This protein binds this small molecule.
Small molecule (SMILES): CC(=O)N[C@@H]1[C@@H](O)[C@H](O)[C@@H](CO)O[C@H]1O

Binding-site contacts:
Ligand atom C8 contacts residue ASN282 of chain 1.C at 3.4 Å.
Ligand atom C7 contacts residue ASN282 of chain 1.C at 3.2 Å.
Ligand atom C8 contacts residue LYS558 of chain 1.B at 4.1 Å.
Ligand atom O7 contacts residue GLU281 of chain 1.C at 2.9 Å (salt-bridge).
Ligand atom N2 contacts residue GLU281 of chain 1.C at 3.5 Å (salt-bridge).
Ligand atom C8 contacts residue GLU281 of chain 1.C at 3.8 Å.
Ligand atom C5 contacts residue ASN282 of chain 1.C at 3.7 Å.
Ligand atom C7 contacts residue GLU281 of chain 1.C at 3.3 Å.
Ligand atom C1 contacts residue GLU281 of chain 1.C at 3.9 Å.
Ligand atom C1 contacts residue ASN282 of chain 1.C at 1.5 Å.
Ligand atom C2 contacts residue ASN282 of chain 1.C at 2.6 Å.
Ligand atom N2 contacts residue ASN282 of chain 1.C at 2.5 Å (h-bond).
Ligand atom C4 contacts residue ASN282 of chain 1.C at 4.3 Å.
Ligand atom O5 contacts residue GLU281 of chain 1.C at 4.4 Å.
Ligand atom O7 contacts residue ASN282 of chain 1.C at 4.2 Å.
Ligand atom C3 contacts residue GLU281 of chain 1.C at 4.5 Å.
Ligand atom O5 contacts residue ASN282 of chain 1.C at 2.4 Å (h-bond).
Ligand atom C3 contacts residue ASN282 of chain 1.C at 3.9 Å.
Ligand atom C2 contacts residue GLU281 of chain 1.C at 3.2 Å.

Sequence of chain 1.B:
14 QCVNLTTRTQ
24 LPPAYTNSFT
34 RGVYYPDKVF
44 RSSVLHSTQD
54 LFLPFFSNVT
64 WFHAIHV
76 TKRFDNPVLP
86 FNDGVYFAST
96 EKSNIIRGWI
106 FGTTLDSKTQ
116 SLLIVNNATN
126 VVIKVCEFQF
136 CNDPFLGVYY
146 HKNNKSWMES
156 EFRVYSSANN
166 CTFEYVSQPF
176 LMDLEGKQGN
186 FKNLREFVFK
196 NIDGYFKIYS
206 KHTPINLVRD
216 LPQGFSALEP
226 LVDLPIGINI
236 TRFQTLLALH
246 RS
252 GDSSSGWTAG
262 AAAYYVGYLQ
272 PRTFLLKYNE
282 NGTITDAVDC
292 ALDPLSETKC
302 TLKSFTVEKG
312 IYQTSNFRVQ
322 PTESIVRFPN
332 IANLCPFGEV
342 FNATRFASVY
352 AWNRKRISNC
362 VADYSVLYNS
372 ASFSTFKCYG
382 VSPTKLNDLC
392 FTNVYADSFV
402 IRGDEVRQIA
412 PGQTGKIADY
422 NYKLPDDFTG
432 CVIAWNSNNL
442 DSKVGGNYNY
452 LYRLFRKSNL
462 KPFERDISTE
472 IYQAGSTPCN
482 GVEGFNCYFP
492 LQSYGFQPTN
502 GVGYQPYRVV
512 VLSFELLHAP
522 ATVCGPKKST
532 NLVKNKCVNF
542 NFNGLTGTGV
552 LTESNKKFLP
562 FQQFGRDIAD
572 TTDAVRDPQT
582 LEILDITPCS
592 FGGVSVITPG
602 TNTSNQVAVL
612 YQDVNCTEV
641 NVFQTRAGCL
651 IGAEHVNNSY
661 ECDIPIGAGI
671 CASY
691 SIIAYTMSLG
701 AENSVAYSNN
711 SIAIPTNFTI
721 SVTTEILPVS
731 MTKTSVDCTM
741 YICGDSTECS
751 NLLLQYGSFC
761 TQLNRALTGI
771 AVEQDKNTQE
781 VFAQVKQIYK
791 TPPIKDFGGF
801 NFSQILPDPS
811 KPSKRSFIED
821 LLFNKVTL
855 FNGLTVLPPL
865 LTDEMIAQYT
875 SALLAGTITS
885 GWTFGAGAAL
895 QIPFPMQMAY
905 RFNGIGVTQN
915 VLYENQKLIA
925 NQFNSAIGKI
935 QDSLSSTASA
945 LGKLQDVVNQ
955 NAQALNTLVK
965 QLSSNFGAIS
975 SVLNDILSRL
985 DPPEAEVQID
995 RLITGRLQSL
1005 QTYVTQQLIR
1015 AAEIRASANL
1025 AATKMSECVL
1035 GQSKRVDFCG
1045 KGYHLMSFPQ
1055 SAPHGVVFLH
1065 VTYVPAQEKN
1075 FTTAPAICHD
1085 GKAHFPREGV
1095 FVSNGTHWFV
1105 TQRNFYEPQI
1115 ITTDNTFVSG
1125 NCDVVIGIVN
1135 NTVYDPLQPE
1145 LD

Sequence of chain 1.C:
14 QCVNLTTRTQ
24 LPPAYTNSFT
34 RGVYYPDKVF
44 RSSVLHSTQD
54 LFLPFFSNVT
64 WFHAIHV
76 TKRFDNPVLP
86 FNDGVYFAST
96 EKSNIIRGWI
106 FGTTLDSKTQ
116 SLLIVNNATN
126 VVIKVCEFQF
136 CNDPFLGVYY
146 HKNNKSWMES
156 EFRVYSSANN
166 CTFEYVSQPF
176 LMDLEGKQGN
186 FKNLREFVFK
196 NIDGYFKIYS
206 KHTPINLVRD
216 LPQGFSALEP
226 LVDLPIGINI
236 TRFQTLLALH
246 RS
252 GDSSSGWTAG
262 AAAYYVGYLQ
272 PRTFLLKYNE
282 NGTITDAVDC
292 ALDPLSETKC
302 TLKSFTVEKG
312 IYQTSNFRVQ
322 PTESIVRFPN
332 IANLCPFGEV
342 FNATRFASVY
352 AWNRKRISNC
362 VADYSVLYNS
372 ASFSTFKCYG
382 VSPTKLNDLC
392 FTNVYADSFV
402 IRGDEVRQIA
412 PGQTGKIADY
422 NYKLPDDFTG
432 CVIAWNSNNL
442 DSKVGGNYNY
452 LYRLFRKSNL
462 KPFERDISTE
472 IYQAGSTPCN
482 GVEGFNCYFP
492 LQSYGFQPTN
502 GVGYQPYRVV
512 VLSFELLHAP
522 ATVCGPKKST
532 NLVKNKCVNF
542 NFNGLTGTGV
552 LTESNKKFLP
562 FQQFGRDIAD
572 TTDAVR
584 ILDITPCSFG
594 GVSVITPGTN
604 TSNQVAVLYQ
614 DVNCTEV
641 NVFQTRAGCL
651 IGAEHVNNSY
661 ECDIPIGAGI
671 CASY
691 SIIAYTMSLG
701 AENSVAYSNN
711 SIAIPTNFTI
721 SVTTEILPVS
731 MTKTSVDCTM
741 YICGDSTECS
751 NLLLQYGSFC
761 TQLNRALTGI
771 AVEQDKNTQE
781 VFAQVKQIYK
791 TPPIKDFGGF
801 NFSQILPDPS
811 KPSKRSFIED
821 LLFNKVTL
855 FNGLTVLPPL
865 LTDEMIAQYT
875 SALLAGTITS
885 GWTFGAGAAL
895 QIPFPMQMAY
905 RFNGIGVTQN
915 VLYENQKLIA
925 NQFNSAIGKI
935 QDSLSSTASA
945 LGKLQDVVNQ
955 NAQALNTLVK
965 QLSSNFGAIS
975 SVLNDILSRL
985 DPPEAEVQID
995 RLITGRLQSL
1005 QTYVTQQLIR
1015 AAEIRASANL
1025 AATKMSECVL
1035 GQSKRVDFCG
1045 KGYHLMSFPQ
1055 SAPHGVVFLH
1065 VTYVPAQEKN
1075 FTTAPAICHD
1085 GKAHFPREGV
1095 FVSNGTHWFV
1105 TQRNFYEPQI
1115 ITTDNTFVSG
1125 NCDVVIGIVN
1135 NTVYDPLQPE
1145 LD